A protein and the small-molecule ligand that binds it are described below.
Small molecule (SMILES): CC(=O)N[C@@H]1[C@@H](O)[C@H](O)[C@@H](CO)O[C@H]1O

Sequence of chain 1.D:
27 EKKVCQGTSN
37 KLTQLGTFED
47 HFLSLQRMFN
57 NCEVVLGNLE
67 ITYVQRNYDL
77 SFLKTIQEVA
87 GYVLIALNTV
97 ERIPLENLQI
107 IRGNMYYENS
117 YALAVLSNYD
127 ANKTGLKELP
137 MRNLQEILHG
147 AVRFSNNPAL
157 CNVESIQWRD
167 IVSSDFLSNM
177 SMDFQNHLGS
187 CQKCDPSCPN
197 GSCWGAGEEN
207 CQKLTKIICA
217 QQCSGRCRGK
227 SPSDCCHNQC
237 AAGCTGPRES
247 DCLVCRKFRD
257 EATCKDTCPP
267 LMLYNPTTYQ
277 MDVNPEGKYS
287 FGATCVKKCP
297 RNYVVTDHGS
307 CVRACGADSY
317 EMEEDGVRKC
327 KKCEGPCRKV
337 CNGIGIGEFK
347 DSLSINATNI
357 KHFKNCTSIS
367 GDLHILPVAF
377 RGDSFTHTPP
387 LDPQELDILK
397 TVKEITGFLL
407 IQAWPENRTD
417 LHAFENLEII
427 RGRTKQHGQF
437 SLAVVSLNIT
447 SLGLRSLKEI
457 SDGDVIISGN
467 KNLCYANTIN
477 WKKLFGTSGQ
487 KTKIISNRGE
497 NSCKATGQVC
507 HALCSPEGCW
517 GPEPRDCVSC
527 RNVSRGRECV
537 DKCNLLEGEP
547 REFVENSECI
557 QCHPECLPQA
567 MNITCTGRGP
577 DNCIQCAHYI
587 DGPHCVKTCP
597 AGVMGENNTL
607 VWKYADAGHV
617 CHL

Binding-site contacts:
Ligand atom C4 contacts residue ASN175 of chain 1.D at 4.3 Å.
Ligand atom C8 contacts residue ASN175 of chain 1.D at 4.2 Å.
Ligand atom C1 contacts residue PHE172 of chain 1.D at 4.2 Å (hydrophobic).
Ligand atom O6 contacts residue ASP171 of chain 1.D at 4.5 Å.
Ligand atom C2 contacts residue ASN175 of chain 1.D at 2.6 Å.
Ligand atom C6 contacts residue PHE172 of chain 1.D at 3.6 Å (hydrophobic).
Ligand atom C6 contacts residue ASP171 of chain 1.D at 4.3 Å.
Ligand atom C5 contacts residue ASN175 of chain 1.D at 3.7 Å.
Ligand atom O5 contacts residue PHE172 of chain 1.D at 3.2 Å.
Ligand atom C1 contacts residue ASN175 of chain 1.D at 1.5 Å.
Ligand atom C5 contacts residue PHE172 of chain 1.D at 4.0 Å (hydrophobic).
Ligand atom C7 contacts residue ASN175 of chain 1.D at 3.2 Å.
Ligand atom O6 contacts residue PHE172 of chain 1.D at 3.3 Å.
Ligand atom C3 contacts residue ASN175 of chain 1.D at 3.7 Å.
Ligand atom O5 contacts residue ASN175 of chain 1.D at 2.4 Å (h-bond).
Ligand atom N2 contacts residue ASN175 of chain 1.D at 3.3 Å (h-bond).
Ligand atom O3 contacts residue ASN175 of chain 1.D at 3.9 Å.
Ligand atom O7 contacts residue ASN175 of chain 1.D at 3.0 Å (h-bond).